A protein and the small-molecule ligand that binds it are described below.
Small molecule (SMILES): NCCCC(=O)O

Sequence of chain 1.B:
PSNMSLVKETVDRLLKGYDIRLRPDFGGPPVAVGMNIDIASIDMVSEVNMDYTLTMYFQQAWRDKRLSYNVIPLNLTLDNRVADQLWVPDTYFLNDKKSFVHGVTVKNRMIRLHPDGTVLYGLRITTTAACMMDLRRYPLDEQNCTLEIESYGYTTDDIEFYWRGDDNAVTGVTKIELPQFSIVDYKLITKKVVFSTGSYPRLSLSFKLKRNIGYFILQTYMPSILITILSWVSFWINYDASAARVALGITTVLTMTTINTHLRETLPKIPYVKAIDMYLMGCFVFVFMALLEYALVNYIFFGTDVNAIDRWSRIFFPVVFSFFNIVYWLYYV

Binding-site contacts:
Ligand atom C contacts residue PHE91 of chain 1.C at 3.8 Å (hydrophobic).
Ligand atom OXT contacts residue PHE91 of chain 1.C at 3.2 Å.
Ligand atom CG contacts residue TYR181 of chain 1.B at 4.4 Å (hydrophobic).
Ligand atom N contacts residue PHE224 of chain 1.B at 4.2 Å.
Ligand atom OXT contacts residue TYR181 of chain 1.B at 4.2 Å.
Ligand atom C contacts residue PHE224 of chain 1.B at 4.4 Å (hydrophobic).
Ligand atom CD contacts residue TYR229 of chain 1.B at 4.3 Å (hydrophobic).
Ligand atom C contacts residue THR156 of chain 1.C at 4.2 Å.
Ligand atom CB contacts residue PHE91 of chain 1.C at 4.3 Å (hydrophobic).
Ligand atom CD contacts residue TYR121 of chain 1.B at 3.4 Å (hydrophobic).
Ligand atom O contacts residue THR226 of chain 1.B at 2.2 Å (h-bond).
Ligand atom OXT contacts residue THR156 of chain 1.C at 3.2 Å.
Ligand atom CD contacts residue PHE91 of chain 1.C at 3.9 Å (hydrophobic).
Ligand atom CB contacts residue TYR181 of chain 1.B at 3.5 Å (hydrophobic).
Ligand atom CD contacts residue TYR181 of chain 1.B at 3.6 Å (hydrophobic).
Ligand atom O contacts residue ARG93 of chain 1.C at 2.6 Å (salt-bridge).
Ligand atom N contacts residue SER180 of chain 1.B at 3.5 Å (h-bond).
Ligand atom CG contacts residue LEU144 of chain 1.C at 4.3 Å (hydrophobic).
Ligand atom O contacts residue PHE91 of chain 1.C at 4.4 Å.
Ligand atom O contacts residue PHE224 of chain 1.B at 3.9 Å.
Ligand atom CG contacts residue TYR229 of chain 1.B at 3.5 Å (hydrophobic).
Ligand atom N contacts residue TYR229 of chain 1.B at 3.5 Å.
Ligand atom C contacts residue THR226 of chain 1.B at 3.1 Å.
Ligand atom CG contacts residue PHE91 of chain 1.C at 4.3 Å (hydrophobic).
Ligand atom CB contacts residue LEU144 of chain 1.C at 3.9 Å (hydrophobic).
Ligand atom CG contacts residue THR226 of chain 1.B at 3.8 Å.
Ligand atom OXT contacts residue THR226 of chain 1.B at 3.9 Å.
Ligand atom OXT contacts residue ARG93 of chain 1.C at 3.3 Å (salt-bridge).
Ligand atom CB contacts residue TYR229 of chain 1.B at 4.2 Å (hydrophobic).
Ligand atom N contacts residue TYR181 of chain 1.B at 3.0 Å (h-bond).
Ligand atom CD contacts residue PHE224 of chain 1.B at 4.3 Å (hydrophobic).
Ligand atom C contacts residue ARG93 of chain 1.C at 3.5 Å.
Ligand atom N contacts residue GLU179 of chain 1.B at 3.8 Å.
Ligand atom CG contacts residue PHE224 of chain 1.B at 4.2 Å (hydrophobic).
Ligand atom N contacts residue TYR121 of chain 1.B at 3.7 Å.

Sequence of chain 1.C:
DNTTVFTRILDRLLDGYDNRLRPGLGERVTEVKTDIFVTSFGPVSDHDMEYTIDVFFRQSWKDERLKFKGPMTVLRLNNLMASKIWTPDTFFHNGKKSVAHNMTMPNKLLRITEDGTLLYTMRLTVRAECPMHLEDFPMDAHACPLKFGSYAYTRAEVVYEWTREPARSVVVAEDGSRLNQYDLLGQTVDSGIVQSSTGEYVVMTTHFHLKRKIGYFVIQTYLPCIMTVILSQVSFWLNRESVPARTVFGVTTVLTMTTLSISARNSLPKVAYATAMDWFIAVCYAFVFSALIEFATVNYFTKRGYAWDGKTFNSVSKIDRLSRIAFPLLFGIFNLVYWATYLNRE